A small-molecule ligand and the protein it binds are described below.
Small molecule (SMILES): CC(=O)N[C@@H]1[C@@H](O)[C@H](O)[C@@H](CO)O[C@H]1O

Binding-site contacts:
Ligand atom C5 contacts residue ASN719 of chain 1.A at 3.7 Å.
Ligand atom O5 contacts residue ASN719 of chain 1.A at 2.4 Å (h-bond).
Ligand atom C7 contacts residue THR718 of chain 1.A at 4.5 Å.
Ligand atom O7 contacts residue ASN719 of chain 1.A at 2.9 Å (h-bond).
Ligand atom C4 contacts residue ASN719 of chain 1.A at 4.2 Å.
Ligand atom C8 contacts residue GLU717 of chain 1.A at 3.7 Å.
Ligand atom N2 contacts residue ASN719 of chain 1.A at 2.9 Å (h-bond).
Ligand atom C2 contacts residue ASN719 of chain 1.A at 2.5 Å.
Ligand atom C1 contacts residue ASN719 of chain 1.A at 1.4 Å.
Ligand atom C3 contacts residue ASN719 of chain 1.A at 3.8 Å.
Ligand atom C7 contacts residue ASN719 of chain 1.A at 3.1 Å.
Ligand atom C8 contacts residue THR718 of chain 1.A at 3.6 Å.
Ligand atom C8 contacts residue ASN719 of chain 1.A at 3.7 Å.

Sequence of chain 1.A:
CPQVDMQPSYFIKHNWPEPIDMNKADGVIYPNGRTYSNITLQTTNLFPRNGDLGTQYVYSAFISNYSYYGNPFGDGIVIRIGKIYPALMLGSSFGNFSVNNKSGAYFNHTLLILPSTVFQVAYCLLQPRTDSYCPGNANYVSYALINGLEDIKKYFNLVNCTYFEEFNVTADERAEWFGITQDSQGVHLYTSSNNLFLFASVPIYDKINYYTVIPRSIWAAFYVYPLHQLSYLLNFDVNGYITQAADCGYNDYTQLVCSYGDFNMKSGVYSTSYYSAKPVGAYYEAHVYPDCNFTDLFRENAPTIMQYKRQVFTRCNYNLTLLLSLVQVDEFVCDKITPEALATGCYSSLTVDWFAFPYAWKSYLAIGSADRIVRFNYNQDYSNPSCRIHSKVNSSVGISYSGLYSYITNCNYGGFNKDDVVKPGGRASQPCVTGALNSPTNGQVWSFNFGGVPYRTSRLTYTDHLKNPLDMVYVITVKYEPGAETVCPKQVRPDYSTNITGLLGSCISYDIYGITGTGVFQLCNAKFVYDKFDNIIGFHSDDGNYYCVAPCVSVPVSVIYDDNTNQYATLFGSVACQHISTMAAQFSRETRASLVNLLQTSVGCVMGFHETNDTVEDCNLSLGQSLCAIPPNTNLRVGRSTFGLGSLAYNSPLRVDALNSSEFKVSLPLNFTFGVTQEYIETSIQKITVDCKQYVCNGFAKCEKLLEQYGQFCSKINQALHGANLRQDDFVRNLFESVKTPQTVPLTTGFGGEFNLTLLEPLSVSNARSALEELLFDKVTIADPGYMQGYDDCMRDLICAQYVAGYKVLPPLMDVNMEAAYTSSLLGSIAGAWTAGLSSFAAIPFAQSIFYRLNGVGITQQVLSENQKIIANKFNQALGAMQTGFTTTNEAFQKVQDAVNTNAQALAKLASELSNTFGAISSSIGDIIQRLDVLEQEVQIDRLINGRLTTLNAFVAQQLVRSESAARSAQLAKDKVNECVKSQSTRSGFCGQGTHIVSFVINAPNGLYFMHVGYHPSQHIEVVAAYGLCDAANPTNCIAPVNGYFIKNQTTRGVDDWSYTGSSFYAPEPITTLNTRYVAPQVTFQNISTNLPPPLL